Sequence of chain 1.I:
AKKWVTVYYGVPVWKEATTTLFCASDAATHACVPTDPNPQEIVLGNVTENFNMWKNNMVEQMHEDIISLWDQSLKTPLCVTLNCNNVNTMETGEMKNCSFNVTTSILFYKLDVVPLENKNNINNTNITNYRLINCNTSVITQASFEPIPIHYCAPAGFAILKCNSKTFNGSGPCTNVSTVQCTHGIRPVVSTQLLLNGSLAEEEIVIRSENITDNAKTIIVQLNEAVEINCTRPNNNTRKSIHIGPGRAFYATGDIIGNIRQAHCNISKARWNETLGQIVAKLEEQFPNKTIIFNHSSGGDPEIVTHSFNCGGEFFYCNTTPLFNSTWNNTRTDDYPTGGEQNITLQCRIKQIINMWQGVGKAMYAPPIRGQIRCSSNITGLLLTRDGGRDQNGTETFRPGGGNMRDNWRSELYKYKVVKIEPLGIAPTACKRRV

Binding-site contacts:
Ligand atom C2 contacts residue ASP416 of chain 1.I at 2.1 Å.
Ligand atom C7 contacts residue ASN354 of chain 1.I at 3.1 Å.
Ligand atom C8 contacts residue ASP416 of chain 1.I at 3.0 Å.
Ligand atom C8 contacts residue ASN354 of chain 1.I at 4.3 Å.
Ligand atom O7 contacts residue ASP416 of chain 1.I at 3.5 Å (salt-bridge).
Ligand atom O5 contacts residue ASN354 of chain 1.I at 2.4 Å (h-bond).
Ligand atom O7 contacts residue ASN354 of chain 1.I at 3.1 Å (h-bond).
Ligand atom C4 contacts residue ARG413 of chain 1.I at 4.1 Å.
Ligand atom C6 contacts residue ARG413 of chain 1.I at 3.7 Å.
Ligand atom C8 contacts residue PRO418 of chain 1.I at 3.6 Å (hydrophobic).
Ligand atom O4 contacts residue ARG413 of chain 1.I at 3.6 Å.
Ligand atom O5 contacts residue ASP416 of chain 1.I at 4.0 Å.
Ligand atom C3 contacts residue ASP416 of chain 1.I at 2.6 Å.
Ligand atom C4 contacts residue ASP416 of chain 1.I at 4.0 Å.
Ligand atom C8 contacts residue LYS350 of chain 1.I at 4.2 Å.
Ligand atom C7 contacts residue ASP416 of chain 1.I at 2.4 Å.
Ligand atom O6 contacts residue ARG413 of chain 1.I at 4.0 Å.
Ligand atom C5 contacts residue ASP416 of chain 1.I at 4.4 Å.
Ligand atom C1 contacts residue ASP416 of chain 1.I at 2.7 Å.
Ligand atom C1 contacts residue ASN354 of chain 1.I at 1.4 Å.
Ligand atom C5 contacts residue ARG413 of chain 1.I at 3.4 Å.
Ligand atom N2 contacts residue ASP416 of chain 1.I at 1.3 Å (salt-bridge).
Ligand atom C3 contacts residue ASN354 of chain 1.I at 3.8 Å.
Ligand atom N2 contacts residue ASN354 of chain 1.I at 2.8 Å (h-bond).
Ligand atom C5 contacts residue ASN354 of chain 1.I at 3.7 Å.
Ligand atom O5 contacts residue ARG413 of chain 1.I at 4.4 Å.
Ligand atom C2 contacts residue ASN354 of chain 1.I at 2.4 Å.
Ligand atom C4 contacts residue ASN354 of chain 1.I at 4.3 Å.
Ligand atom O3 contacts residue ASP416 of chain 1.I at 3.1 Å (salt-bridge).

A protein and the small-molecule ligand that binds it are described below.
Small molecule (SMILES): CC(=O)N[C@@H]1[C@@H](O)[C@H](O)[C@@H](CO)O[C@H]1O